This protein binds this small molecule.
Small molecule (SMILES): N[C@@H](Cc1c[nH]c2ccccc12)C(=O)O

Binding-site contacts:
Ligand atom CE2 contacts residue MET109 of chain 1.A at 4.0 Å (hydrophobic).
Ligand atom CZ3 contacts residue ILE265 of chain 1.A at 4.1 Å (hydrophobic).
Ligand atom CH2 contacts residue MET194 of chain 1.A at 4.0 Å (hydrophobic).
Ligand atom OXT contacts residue ARG80 of chain 1.A at 3.8 Å.
Ligand atom CD2 contacts residue MET109 of chain 1.A at 3.7 Å (hydrophobic).
Ligand atom CE3 contacts residue PHE416 of chain 1.A at 3.8 Å (hydrophobic).
Ligand atom N contacts residue THR317 of chain 1.A at 2.9 Å (h-bond).
Ligand atom CZ3 contacts residue PHE416 of chain 1.A at 3.9 Å (hydrophobic).
Ligand atom O contacts residue ARG80 of chain 1.A at 2.9 Å (salt-bridge).
Ligand atom CD1 contacts residue ASN314 of chain 1.A at 3.4 Å.
Ligand atom OXT contacts residue TYR197 of chain 1.A at 3.4 Å.
Ligand atom NE1 contacts residue MET109 of chain 1.A at 3.9 Å.
Ligand atom C contacts residue TRP318 of chain 1.A at 3.9 Å (hydrophobic).
Ligand atom CB contacts residue ARG80 of chain 1.A at 4.0 Å.
Ligand atom CH2 contacts residue PHE416 of chain 1.A at 3.9 Å (hydrophobic).
Ligand atom CD2 contacts residue PHE416 of chain 1.A at 3.7 Å (hydrophobic).
Ligand atom OXT contacts residue TYR110 of chain 1.A at 2.7 Å (h-bond).
Ligand atom C contacts residue THR317 of chain 1.A at 3.8 Å.
Ligand atom C contacts residue ARG80 of chain 1.A at 3.4 Å.
Ligand atom CE2 contacts residue PHE416 of chain 1.A at 3.6 Å (hydrophobic).
Ligand atom CG contacts residue ASN314 of chain 1.A at 3.8 Å.
Ligand atom CB contacts residue MET109 of chain 1.A at 3.5 Å (hydrophobic).
Ligand atom O contacts residue THR317 of chain 1.A at 3.0 Å (h-bond).
Ligand atom CA contacts residue ASN314 of chain 1.A at 4.0 Å.
Ligand atom CB contacts residue TYR110 of chain 1.A at 3.9 Å (hydrophobic).
Ligand atom CE3 contacts residue TYR197 of chain 1.A at 3.8 Å (hydrophobic).
Ligand atom CA contacts residue TYR110 of chain 1.A at 4.1 Å (hydrophobic).
Ligand atom NE1 contacts residue ASN314 of chain 1.A at 4.0 Å.
Ligand atom CZ3 contacts residue TYR197 of chain 1.A at 4.0 Å (hydrophobic).
Ligand atom NE1 contacts residue HEM1 of chain 1.C at 3.6 Å.
Ligand atom CG contacts residue MET109 of chain 1.A at 3.4 Å (hydrophobic).
Ligand atom CZ2 contacts residue PHE416 of chain 1.A at 3.7 Å (hydrophobic).
Ligand atom CD1 contacts residue HEM1 of chain 1.C at 3.7 Å.
Ligand atom N contacts residue ASN314 of chain 1.A at 2.7 Å (h-bond).
Ligand atom C contacts residue TYR110 of chain 1.A at 3.7 Å (hydrophobic).
Ligand atom C contacts residue TYR197 of chain 1.A at 4.0 Å (hydrophobic).
Ligand atom O contacts residue TRP318 of chain 1.A at 3.2 Å (h-bond).
Ligand atom CA contacts residue THR317 of chain 1.A at 3.8 Å.
Ligand atom CD1 contacts residue MET109 of chain 1.A at 3.5 Å (hydrophobic).
Ligand atom CZ3 contacts residue MET194 of chain 1.A at 4.0 Å (hydrophobic).

Sequence of chain 1.A:
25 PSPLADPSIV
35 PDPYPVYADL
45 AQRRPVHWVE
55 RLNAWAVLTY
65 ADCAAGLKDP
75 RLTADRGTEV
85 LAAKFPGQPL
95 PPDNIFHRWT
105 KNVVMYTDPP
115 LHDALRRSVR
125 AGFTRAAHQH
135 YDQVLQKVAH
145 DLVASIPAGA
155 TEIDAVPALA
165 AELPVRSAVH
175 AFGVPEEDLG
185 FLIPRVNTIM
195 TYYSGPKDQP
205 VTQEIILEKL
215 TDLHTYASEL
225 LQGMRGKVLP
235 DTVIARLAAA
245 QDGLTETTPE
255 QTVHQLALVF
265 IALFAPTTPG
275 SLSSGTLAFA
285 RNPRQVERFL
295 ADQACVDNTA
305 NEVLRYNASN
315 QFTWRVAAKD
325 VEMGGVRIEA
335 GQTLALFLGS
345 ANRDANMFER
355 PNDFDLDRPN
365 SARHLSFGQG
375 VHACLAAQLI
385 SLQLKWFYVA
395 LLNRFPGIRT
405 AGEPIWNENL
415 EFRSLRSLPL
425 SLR